Sequence of chain 48.T:
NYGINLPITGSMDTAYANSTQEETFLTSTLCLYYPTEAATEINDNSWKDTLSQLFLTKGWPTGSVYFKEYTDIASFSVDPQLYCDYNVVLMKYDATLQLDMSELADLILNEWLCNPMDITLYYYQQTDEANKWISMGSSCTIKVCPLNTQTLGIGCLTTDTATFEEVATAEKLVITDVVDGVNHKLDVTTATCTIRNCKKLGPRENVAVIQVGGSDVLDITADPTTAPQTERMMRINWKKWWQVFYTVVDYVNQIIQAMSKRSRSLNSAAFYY

Binding-site contacts:
Ligand atom C8 contacts residue ASN19 of chain 48.T at 4.3 Å.
Ligand atom C3 contacts residue ASN19 of chain 48.T at 4.1 Å.
Ligand atom C1 contacts residue ASN19 of chain 48.T at 1.7 Å.
Ligand atom C2 contacts residue ASN19 of chain 48.T at 3.0 Å.
Ligand atom C7 contacts residue ASN19 of chain 48.T at 3.6 Å.
Ligand atom C5 contacts residue ASN19 of chain 48.T at 3.8 Å.
Ligand atom O5 contacts residue ASN19 of chain 48.T at 2.8 Å (h-bond).
Ligand atom N2 contacts residue ASN19 of chain 48.T at 3.1 Å (h-bond).
Ligand atom O7 contacts residue ASN19 of chain 48.T at 4.1 Å.

A protein and the small-molecule ligand that binds it are described below.
Small molecule (SMILES): CC(=O)N[C@H]1[C@H](O[C@H]2[C@H](O)[C@@H](NC(C)=O)CO[C@@H]2CO)O[C@H](CO)[C@@H](O)[C@@H]1O